Binding-site contacts:
Ligand atom C10 contacts residue ASP164 of chain 2.A at 3.3 Å.
Ligand atom C04 contacts residue PHE165 of chain 2.A at 3.4 Å (hydrophobic).
Ligand atom F06 contacts residue LEU86 of chain 2.A at 3.1 Å.
Ligand atom N13 contacts residue MET99 of chain 2.A at 3.6 Å.
Ligand atom C03 contacts residue PHE165 of chain 2.A at 3.4 Å (hydrophobic).
Ligand atom S16 contacts residue MET99 of chain 2.A at 3.6 Å.
Ligand atom N11 contacts residue ASP164 of chain 2.A at 2.6 Å (salt-bridge).
Ligand atom C20 contacts residue LEU167 of chain 2.A at 3.5 Å (hydrophobic).
Ligand atom N11 contacts residue LYS54 of chain 2.A at 3.5 Å (salt-bridge).
Ligand atom O27 contacts residue LEU167 of chain 2.A at 3.5 Å.
Ligand atom N13 contacts residue ANP1 of chain 2.E at 3.5 Å (h-bond).
Ligand atom C15 contacts residue ALA52 of chain 2.A at 3.3 Å (hydrophobic).
Ligand atom O27 contacts residue LEU97 of chain 2.A at 3.6 Å.
Ligand atom F06 contacts residue ARG85 of chain 2.A at 3.0 Å.
Ligand atom C21 contacts residue LEU97 of chain 2.A at 3.6 Å (hydrophobic).
Ligand atom O01 contacts residue LEU167 of chain 2.A at 3.4 Å.
Ligand atom C19 contacts residue LEU167 of chain 2.A at 3.5 Å (hydrophobic).
Ligand atom C04 contacts residue CYS84 of chain 2.A at 3.3 Å (hydrophobic).
Ligand atom C09 contacts residue ASP164 of chain 2.A at 3.2 Å.
Ligand atom O27 contacts residue LYS54 of chain 2.A at 3.4 Å.
Ligand atom C14 contacts residue ANP1 of chain 2.E at 3.6 Å.
Ligand atom C15 contacts residue MET99 of chain 2.A at 3.6 Å (hydrophobic).
Ligand atom C23 contacts residue ILE68 of chain 2.A at 3.4 Å (hydrophobic).
Ligand atom S16 contacts residue LYS54 of chain 2.A at 3.6 Å.
Ligand atom C14 contacts residue VAL35 of chain 2.A at 3.4 Å (hydrophobic).
Ligand atom C02 contacts residue PHE165 of chain 2.A at 3.6 Å (hydrophobic).
Ligand atom C22 contacts residue ILE68 of chain 2.A at 3.7 Å (hydrophobic).
Ligand atom C12 contacts residue MET99 of chain 2.A at 3.5 Å (hydrophobic).
Ligand atom N13 contacts residue LYS54 of chain 2.A at 3.2 Å (salt-bridge).
Ligand atom S16 contacts residue LEU97 of chain 2.A at 3.4 Å (h-bond).
Ligand atom C19 contacts residue LEU97 of chain 2.A at 3.4 Å (hydrophobic).
Ligand atom C15 contacts residue ILE53 of chain 2.A at 3.5 Å (hydrophobic).
Ligand atom O17 contacts residue LEU97 of chain 2.A at 3.5 Å.
Ligand atom C20 contacts residue LEU97 of chain 2.A at 3.3 Å (hydrophobic).
Ligand atom F06 contacts residue CYS84 of chain 2.A at 3.5 Å.
Ligand atom C12 contacts residue LYS54 of chain 2.A at 3.5 Å.
Ligand atom C15 contacts residue LYS54 of chain 2.A at 3.3 Å.
Ligand atom O01 contacts residue ASP164 of chain 2.A at 3.4 Å.
Ligand atom O01 contacts residue PHE165 of chain 2.A at 2.7 Å (h-bond).
Ligand atom C02 contacts residue ASP164 of chain 2.A at 3.6 Å.

Sequence of chain 2.A:
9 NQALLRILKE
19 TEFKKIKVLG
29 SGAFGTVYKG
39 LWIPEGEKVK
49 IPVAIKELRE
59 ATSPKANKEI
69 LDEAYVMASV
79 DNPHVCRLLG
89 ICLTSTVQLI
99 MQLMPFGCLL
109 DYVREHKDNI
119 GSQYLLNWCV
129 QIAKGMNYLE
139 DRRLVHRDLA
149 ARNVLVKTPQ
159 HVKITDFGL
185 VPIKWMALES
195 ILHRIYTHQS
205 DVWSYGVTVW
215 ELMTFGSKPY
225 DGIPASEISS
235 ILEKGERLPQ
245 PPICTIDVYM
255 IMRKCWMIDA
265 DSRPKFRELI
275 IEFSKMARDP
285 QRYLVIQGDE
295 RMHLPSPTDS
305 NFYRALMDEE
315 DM

A small-molecule ligand and the protein it binds are described below.
Small molecule (SMILES): O=C(Nc1nccs1)[C@@H](c1cc(F)ccc1O)N1Cc2ccccc2C1=O